This protein binds this small molecule.
Small molecule (SMILES): CC(=O)N[C@H]1[C@H](O[C@H]2[C@H](O)[C@@H](NC(C)=O)CO[C@@H]2CO)O[C@H](CO)[C@@H](O[C@@H]2O[C@H](CO[C@H]3O[C@H](CO[C@H]4O[C@H](CO)[C@@H](O)[C@H](O)[C@@H]4O)[C@@H](O)[C@H](O)[C@@H]3O)[C@@H](O)[C@H](O[C@H]3O[C@H](CO)[C@@H](O)[C@H](O)[C@@H]3O)[C@@H]2O)[C@@H]1O

Binding-site contacts:
Ligand atom C3 contacts residue ASN75 of chain 1.A at 3.8 Å.
Ligand atom C1 contacts residue PHE57 of chain 1.A at 4.4 Å (hydrophobic).
Ligand atom C8 contacts residue LYS159 of chain 1.A at 3.8 Å.
Ligand atom O5 contacts residue PHE57 of chain 1.A at 4.2 Å.
Ligand atom C5 contacts residue SER77 of chain 1.A at 4.4 Å.
Ligand atom C1 contacts residue ASN75 of chain 1.A at 1.4 Å.
Ligand atom C1 contacts residue SER77 of chain 1.A at 3.8 Å.
Ligand atom N2 contacts residue ASN75 of chain 1.A at 2.9 Å (h-bond).
Ligand atom C5 contacts residue HIS78 of chain 1.A at 3.8 Å.
Ligand atom O5 contacts residue HIS78 of chain 1.A at 3.3 Å (h-bond).
Ligand atom O7 contacts residue ASN75 of chain 1.A at 4.1 Å.
Ligand atom O6 contacts residue PHE57 of chain 1.A at 4.0 Å.
Ligand atom C2 contacts residue PRO53 of chain 1.A at 4.2 Å (hydrophobic).
Ligand atom C2 contacts residue ASN75 of chain 1.A at 2.4 Å.
Ligand atom O3 contacts residue PRO53 of chain 1.A at 4.4 Å.
Ligand atom C5 contacts residue ASN75 of chain 1.A at 3.7 Å.
Ligand atom C8 contacts residue PRO53 of chain 1.A at 4.0 Å (hydrophobic).
Ligand atom C1 contacts residue HIS78 of chain 1.A at 4.0 Å.
Ligand atom O6 contacts residue PHE58 of chain 1.A at 4.2 Å.
Ligand atom C6 contacts residue HIS78 of chain 1.A at 3.8 Å.
Ligand atom C3 contacts residue PRO53 of chain 1.A at 4.0 Å (hydrophobic).
Ligand atom C7 contacts residue PRO53 of chain 1.A at 4.2 Å (hydrophobic).
Ligand atom C6 contacts residue PHE57 of chain 1.A at 3.5 Å (hydrophobic).
Ligand atom C8 contacts residue PHE54 of chain 1.A at 4.2 Å (hydrophobic).
Ligand atom N2 contacts residue SER77 of chain 1.A at 4.4 Å.
Ligand atom C7 contacts residue ASN75 of chain 1.A at 3.8 Å.
Ligand atom O6 contacts residue HIS78 of chain 1.A at 3.1 Å (h-bond).
Ligand atom N2 contacts residue PRO53 of chain 1.A at 3.3 Å (h-bond).
Ligand atom O5 contacts residue ASN75 of chain 1.A at 2.4 Å (h-bond).
Ligand atom C4 contacts residue ASN75 of chain 1.A at 4.2 Å.

Sequence of chain 1.A:
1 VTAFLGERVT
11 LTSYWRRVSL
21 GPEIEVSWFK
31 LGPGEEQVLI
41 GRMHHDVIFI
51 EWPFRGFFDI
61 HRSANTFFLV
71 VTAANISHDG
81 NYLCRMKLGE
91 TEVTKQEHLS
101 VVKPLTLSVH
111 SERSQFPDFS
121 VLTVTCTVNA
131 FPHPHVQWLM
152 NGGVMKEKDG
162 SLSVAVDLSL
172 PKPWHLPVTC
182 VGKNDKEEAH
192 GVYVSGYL